The protein below binds the small molecule below.
Small molecule (SMILES): CC(=O)N[C@@H]1[C@@H](O)[C@H](O)[C@@H](CO)O[C@H]1O

Binding-site contacts:
Ligand atom O7 contacts residue ASN709 of chain 1.A at 3.7 Å.
Ligand atom O5 contacts residue ASN709 of chain 1.A at 2.3 Å (h-bond).
Ligand atom C1 contacts residue ASN709 of chain 1.A at 1.4 Å.
Ligand atom C4 contacts residue ASP796 of chain 1.B at 4.2 Å.
Ligand atom N2 contacts residue ASN709 of chain 1.A at 2.9 Å (h-bond).
Ligand atom C2 contacts residue ASP796 of chain 1.B at 4.0 Å.
Ligand atom C1 contacts residue ASP796 of chain 1.B at 3.7 Å.
Ligand atom N2 contacts residue ASP796 of chain 1.B at 4.0 Å.
Ligand atom C4 contacts residue ASN709 of chain 1.A at 4.2 Å.
Ligand atom C3 contacts residue ASP796 of chain 1.B at 3.8 Å.
Ligand atom C6 contacts residue ASP796 of chain 1.B at 4.5 Å.
Ligand atom C6 contacts residue GLY798 of chain 1.B at 4.3 Å.
Ligand atom O5 contacts residue ASP796 of chain 1.B at 4.2 Å.
Ligand atom C5 contacts residue ASP796 of chain 1.B at 3.7 Å.
Ligand atom C5 contacts residue ASN709 of chain 1.A at 3.6 Å.
Ligand atom C2 contacts residue ASN709 of chain 1.A at 2.5 Å.
Ligand atom O4 contacts residue ASP796 of chain 1.B at 4.1 Å.
Ligand atom O6 contacts residue ILE1130 of chain 1.A at 3.6 Å.
Ligand atom C3 contacts residue ASN709 of chain 1.A at 3.8 Å.
Ligand atom C7 contacts residue ASN709 of chain 1.A at 3.3 Å.
Ligand atom C8 contacts residue ASN709 of chain 1.A at 4.0 Å.

Sequence of chain 1.A:
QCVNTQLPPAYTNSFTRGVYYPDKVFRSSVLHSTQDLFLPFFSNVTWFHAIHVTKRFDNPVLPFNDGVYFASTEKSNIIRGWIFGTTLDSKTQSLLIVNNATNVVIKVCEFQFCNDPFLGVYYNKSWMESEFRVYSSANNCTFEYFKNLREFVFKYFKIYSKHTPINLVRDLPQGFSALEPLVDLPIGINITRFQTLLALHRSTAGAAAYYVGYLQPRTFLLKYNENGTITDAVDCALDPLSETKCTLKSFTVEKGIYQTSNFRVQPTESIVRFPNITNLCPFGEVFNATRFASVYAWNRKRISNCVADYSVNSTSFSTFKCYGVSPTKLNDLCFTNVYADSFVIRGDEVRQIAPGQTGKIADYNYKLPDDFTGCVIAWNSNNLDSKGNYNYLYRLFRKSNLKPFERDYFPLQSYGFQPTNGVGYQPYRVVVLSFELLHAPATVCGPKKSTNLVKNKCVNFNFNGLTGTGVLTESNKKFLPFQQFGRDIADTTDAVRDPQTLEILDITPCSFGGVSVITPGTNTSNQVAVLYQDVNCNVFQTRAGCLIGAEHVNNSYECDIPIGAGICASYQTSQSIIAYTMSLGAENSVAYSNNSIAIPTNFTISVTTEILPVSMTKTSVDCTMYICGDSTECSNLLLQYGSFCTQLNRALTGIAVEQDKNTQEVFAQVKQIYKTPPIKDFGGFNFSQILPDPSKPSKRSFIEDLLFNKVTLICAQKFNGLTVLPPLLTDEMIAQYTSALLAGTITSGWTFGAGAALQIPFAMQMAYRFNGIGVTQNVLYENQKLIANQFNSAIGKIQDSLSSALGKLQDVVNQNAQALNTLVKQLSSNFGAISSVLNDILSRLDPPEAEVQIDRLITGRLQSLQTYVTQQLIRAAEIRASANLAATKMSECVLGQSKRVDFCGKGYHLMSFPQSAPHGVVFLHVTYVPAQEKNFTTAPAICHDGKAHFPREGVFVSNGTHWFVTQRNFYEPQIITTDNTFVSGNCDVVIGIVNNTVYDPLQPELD

Sequence of chain 1.B:
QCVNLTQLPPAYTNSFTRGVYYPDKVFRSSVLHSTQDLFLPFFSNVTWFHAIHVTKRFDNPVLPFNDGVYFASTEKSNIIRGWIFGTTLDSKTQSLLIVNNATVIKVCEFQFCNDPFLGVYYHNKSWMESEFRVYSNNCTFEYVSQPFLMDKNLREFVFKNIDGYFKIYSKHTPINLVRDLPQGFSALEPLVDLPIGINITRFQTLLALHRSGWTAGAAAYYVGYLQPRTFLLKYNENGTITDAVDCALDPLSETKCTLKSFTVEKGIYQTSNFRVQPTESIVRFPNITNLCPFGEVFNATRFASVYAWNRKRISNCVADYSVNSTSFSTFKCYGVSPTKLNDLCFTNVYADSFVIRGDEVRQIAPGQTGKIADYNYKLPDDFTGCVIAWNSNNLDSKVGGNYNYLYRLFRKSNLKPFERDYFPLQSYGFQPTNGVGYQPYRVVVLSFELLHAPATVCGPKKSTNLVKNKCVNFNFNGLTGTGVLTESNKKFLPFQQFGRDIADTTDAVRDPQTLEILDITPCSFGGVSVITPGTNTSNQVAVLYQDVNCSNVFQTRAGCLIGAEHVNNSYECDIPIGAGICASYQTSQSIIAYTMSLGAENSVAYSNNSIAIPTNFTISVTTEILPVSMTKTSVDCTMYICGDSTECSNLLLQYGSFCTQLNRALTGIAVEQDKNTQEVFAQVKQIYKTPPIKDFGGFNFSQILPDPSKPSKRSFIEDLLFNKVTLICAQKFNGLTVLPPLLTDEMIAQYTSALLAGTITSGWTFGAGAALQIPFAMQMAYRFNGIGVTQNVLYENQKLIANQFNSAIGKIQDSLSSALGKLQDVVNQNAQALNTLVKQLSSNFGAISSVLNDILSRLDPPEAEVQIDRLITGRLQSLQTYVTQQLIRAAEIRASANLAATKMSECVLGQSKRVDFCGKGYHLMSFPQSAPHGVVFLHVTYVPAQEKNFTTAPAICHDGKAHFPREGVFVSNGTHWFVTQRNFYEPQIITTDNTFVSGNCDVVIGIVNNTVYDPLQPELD